Sequence of chain 12.C:
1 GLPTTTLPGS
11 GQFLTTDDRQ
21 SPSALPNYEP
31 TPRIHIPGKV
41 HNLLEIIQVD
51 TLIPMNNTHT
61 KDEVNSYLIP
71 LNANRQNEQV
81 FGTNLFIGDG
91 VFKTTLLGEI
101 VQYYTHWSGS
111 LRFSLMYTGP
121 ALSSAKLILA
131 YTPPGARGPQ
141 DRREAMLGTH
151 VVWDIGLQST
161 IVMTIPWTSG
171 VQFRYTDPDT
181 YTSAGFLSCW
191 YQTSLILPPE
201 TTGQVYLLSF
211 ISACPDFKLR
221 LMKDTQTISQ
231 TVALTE

Sequence of chain 11.A:
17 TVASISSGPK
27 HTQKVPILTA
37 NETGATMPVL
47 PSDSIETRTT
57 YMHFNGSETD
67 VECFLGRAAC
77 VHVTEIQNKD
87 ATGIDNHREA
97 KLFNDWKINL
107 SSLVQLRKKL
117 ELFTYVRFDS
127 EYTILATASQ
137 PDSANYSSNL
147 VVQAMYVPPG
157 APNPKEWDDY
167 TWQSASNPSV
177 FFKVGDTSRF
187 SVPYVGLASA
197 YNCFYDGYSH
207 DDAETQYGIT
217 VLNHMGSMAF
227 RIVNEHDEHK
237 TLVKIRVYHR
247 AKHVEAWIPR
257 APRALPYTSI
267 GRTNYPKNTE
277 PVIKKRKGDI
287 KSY

This small molecule binds to this protein.
Small molecule (SMILES): OCCOCOCc1cc(CCCCCOc2c(Cl)cc(C3=NCCO3)cc2Cl)on1

Binding-site contacts:
Ligand atom C4A contacts residue SER175 of chain 11.A at 3.8 Å.
Ligand atom N2 contacts residue MET221 of chain 11.A at 3.5 Å (h-bond).
Ligand atom O1 contacts residue MET221 of chain 11.A at 3.1 Å (h-bond).
Ligand atom O1A contacts residue PHE186 of chain 11.A at 2.9 Å.
Ligand atom C6B contacts residue TYR152 of chain 11.A at 3.8 Å (hydrophobic).
Ligand atom O1A contacts residue ALA150 of chain 11.A at 3.8 Å.
Ligand atom C5C contacts residue VAL188 of chain 11.A at 2.9 Å (hydrophobic).
Ligand atom C31 contacts residue LEU106 of chain 11.A at 3.8 Å (hydrophobic).
Ligand atom CL1 contacts residue LEU25 of chain 11.C at 3.5 Å.
Ligand atom C3B contacts residue MET224 of chain 11.A at 3.4 Å (hydrophobic).
Ligand atom C4C contacts residue TYR128 of chain 11.A at 3.5 Å (hydrophobic).
Ligand atom C3B contacts residue PHE186 of chain 11.A at 3.7 Å (hydrophobic).
Ligand atom C5A contacts residue ALA150 of chain 11.A at 3.2 Å (hydrophobic).
Ligand atom C3D contacts residue LEU116 of chain 11.A at 3.6 Å (hydrophobic).
Ligand atom C31 contacts residue ASN219 of chain 11.A at 3.8 Å.
Ligand atom C4B contacts residue PHE186 of chain 11.A at 3.4 Å (hydrophobic).
Ligand atom N3A contacts residue PRO174 of chain 11.A at 3.6 Å (h-bond).
Ligand atom CL1 contacts residue VAL188 of chain 11.A at 3.5 Å.
Ligand atom C1B contacts residue VAL188 of chain 11.A at 3.8 Å (hydrophobic).
Ligand atom C5A contacts residue VAL176 of chain 11.A at 3.2 Å (hydrophobic).
Ligand atom C2B contacts residue MET224 of chain 11.A at 3.6 Å (hydrophobic).
Ligand atom C2A contacts residue PHE186 of chain 11.A at 3.3 Å (hydrophobic).
Ligand atom C3 contacts residue LEU106 of chain 11.A at 3.4 Å (hydrophobic).
Ligand atom C6B contacts residue VAL188 of chain 11.A at 3.8 Å (hydrophobic).
Ligand atom C5B contacts residue TYR152 of chain 11.A at 3.8 Å (hydrophobic).
Ligand atom C2D contacts residue SER107 of chain 11.A at 3.8 Å.
Ligand atom C4 contacts residue LEU106 of chain 11.A at 2.5 Å (hydrophobic).
Ligand atom C5 contacts residue LEU106 of chain 11.A at 3.5 Å (hydrophobic).
Ligand atom O1B contacts residue TYR152 of chain 11.A at 3.8 Å.
Ligand atom N3A contacts residue ALA24 of chain 11.C at 3.6 Å.
Ligand atom C3C contacts residue ILE104 of chain 11.A at 3.6 Å (hydrophobic).
Ligand atom CL2 contacts residue MET224 of chain 11.A at 2.9 Å.
Ligand atom N2 contacts residue ASN219 of chain 11.A at 3.4 Å (h-bond).
Ligand atom O1D contacts residue SER107 of chain 11.A at 3.2 Å.
Ligand atom C4A contacts residue PRO174 of chain 11.A at 3.3 Å (hydrophobic).
Ligand atom CL2 contacts residue ILE104 of chain 11.A at 3.1 Å.
Ligand atom C1C contacts residue TYR128 of chain 11.A at 3.5 Å (hydrophobic).
Ligand atom C4A contacts residue VAL176 of chain 11.A at 3.7 Å (hydrophobic).
Ligand atom C1B contacts residue TYR152 of chain 11.A at 3.8 Å (hydrophobic).
Ligand atom C5A contacts residue PHE186 of chain 11.A at 3.5 Å (hydrophobic).

Sequence of chain 11.C:
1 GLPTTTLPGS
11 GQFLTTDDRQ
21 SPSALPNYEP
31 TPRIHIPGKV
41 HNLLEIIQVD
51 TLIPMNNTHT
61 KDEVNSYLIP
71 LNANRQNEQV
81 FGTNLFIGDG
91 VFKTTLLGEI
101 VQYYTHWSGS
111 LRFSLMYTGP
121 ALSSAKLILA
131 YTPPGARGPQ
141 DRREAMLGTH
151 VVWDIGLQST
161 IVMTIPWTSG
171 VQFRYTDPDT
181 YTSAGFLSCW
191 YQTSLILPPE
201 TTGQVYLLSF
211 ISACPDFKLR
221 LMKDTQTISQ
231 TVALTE